Sequence of chain 2.A:
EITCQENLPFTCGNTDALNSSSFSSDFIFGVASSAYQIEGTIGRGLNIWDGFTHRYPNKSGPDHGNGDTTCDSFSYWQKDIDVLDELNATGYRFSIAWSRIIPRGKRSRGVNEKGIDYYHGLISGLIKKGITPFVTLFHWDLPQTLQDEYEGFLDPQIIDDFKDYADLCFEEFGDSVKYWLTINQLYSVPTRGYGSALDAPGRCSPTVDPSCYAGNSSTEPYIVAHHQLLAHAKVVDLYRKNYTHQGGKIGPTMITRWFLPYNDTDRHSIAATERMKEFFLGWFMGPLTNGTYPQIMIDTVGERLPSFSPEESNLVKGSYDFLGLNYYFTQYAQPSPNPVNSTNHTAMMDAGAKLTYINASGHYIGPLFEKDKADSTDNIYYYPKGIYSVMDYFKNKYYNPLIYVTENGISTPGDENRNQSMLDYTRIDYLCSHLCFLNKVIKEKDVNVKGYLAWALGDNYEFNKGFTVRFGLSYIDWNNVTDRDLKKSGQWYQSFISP

Binding-site contacts:
Ligand atom C1 contacts residue LEU240 of chain 2.A at 4.4 Å (hydrophobic).
Ligand atom C3 contacts residue ASN244 of chain 2.A at 4.0 Å.
Ligand atom C7 contacts residue ASP239 of chain 2.A at 4.5 Å.
Ligand atom C8 contacts residue LEU240 of chain 2.A at 3.4 Å (hydrophobic).
Ligand atom C7 contacts residue LYS165 of chain 2.A at 3.8 Å.
Ligand atom O7 contacts residue ASN244 of chain 2.A at 4.0 Å.
Ligand atom N2 contacts residue LYS165 of chain 2.A at 4.0 Å.
Ligand atom O5 contacts residue ASN244 of chain 2.A at 2.5 Å (h-bond).
Ligand atom C5 contacts residue ASN244 of chain 2.A at 3.7 Å.
Ligand atom N2 contacts residue LEU240 of chain 2.A at 4.0 Å.
Ligand atom C7 contacts residue ASN244 of chain 2.A at 3.8 Å.
Ligand atom C8 contacts residue ASP239 of chain 2.A at 3.8 Å.
Ligand atom O7 contacts residue ASP239 of chain 2.A at 4.3 Å.
Ligand atom C8 contacts residue LYS165 of chain 2.A at 3.0 Å.
Ligand atom N2 contacts residue ASN244 of chain 2.A at 3.2 Å (h-bond).
Ligand atom C4 contacts residue ASN244 of chain 2.A at 4.3 Å.
Ligand atom C2 contacts residue ASN244 of chain 2.A at 3.0 Å.
Ligand atom C1 contacts residue ASN244 of chain 2.A at 1.8 Å.
Ligand atom C7 contacts residue LEU240 of chain 2.A at 4.0 Å (hydrophobic).
Ligand atom O7 contacts residue LYS243 of chain 2.A at 4.1 Å.

This small molecule binds to this protein.
Small molecule (SMILES): CC(=O)N[C@@H]1[C@@H](O)[C@H](O)[C@@H](CO)O[C@H]1O